This protein binds this small molecule.
Small molecule (SMILES): CC(=O)N[C@@H]1[C@@H](O)[C@H](O)[C@@H](CO)O[C@H]1O

Binding-site contacts:
Ligand atom C2 contacts residue ALA62 of chain 1.A at 4.1 Å (hydrophobic).
Ligand atom C5 contacts residue ALA62 of chain 1.A at 3.7 Å (hydrophobic).
Ligand atom N2 contacts residue ASN61 of chain 1.A at 2.7 Å (h-bond).
Ligand atom C1 contacts residue ASN61 of chain 1.A at 1.4 Å.
Ligand atom C1 contacts residue ALA62 of chain 1.A at 3.6 Å (hydrophobic).
Ligand atom C6 contacts residue ALA62 of chain 1.A at 3.8 Å (hydrophobic).
Ligand atom C4 contacts residue ALA62 of chain 1.A at 3.8 Å (hydrophobic).
Ligand atom C2 contacts residue ASN28 of chain 1.A at 4.5 Å.
Ligand atom O7 contacts residue ASN61 of chain 1.A at 4.3 Å.
Ligand atom C4 contacts residue ASN61 of chain 1.A at 4.1 Å.
Ligand atom C2 contacts residue ASN61 of chain 1.A at 2.5 Å.
Ligand atom O5 contacts residue ALA62 of chain 1.A at 3.0 Å (h-bond).
Ligand atom C7 contacts residue ASN61 of chain 1.A at 3.7 Å.
Ligand atom C8 contacts residue ASN61 of chain 1.A at 4.5 Å.
Ligand atom O5 contacts residue ASN61 of chain 1.A at 2.3 Å (h-bond).
Ligand atom C3 contacts residue ALA62 of chain 1.A at 4.5 Å (hydrophobic).
Ligand atom C5 contacts residue ASN61 of chain 1.A at 3.7 Å.
Ligand atom C3 contacts residue ASN61 of chain 1.A at 3.8 Å.

Sequence of chain 1.A:
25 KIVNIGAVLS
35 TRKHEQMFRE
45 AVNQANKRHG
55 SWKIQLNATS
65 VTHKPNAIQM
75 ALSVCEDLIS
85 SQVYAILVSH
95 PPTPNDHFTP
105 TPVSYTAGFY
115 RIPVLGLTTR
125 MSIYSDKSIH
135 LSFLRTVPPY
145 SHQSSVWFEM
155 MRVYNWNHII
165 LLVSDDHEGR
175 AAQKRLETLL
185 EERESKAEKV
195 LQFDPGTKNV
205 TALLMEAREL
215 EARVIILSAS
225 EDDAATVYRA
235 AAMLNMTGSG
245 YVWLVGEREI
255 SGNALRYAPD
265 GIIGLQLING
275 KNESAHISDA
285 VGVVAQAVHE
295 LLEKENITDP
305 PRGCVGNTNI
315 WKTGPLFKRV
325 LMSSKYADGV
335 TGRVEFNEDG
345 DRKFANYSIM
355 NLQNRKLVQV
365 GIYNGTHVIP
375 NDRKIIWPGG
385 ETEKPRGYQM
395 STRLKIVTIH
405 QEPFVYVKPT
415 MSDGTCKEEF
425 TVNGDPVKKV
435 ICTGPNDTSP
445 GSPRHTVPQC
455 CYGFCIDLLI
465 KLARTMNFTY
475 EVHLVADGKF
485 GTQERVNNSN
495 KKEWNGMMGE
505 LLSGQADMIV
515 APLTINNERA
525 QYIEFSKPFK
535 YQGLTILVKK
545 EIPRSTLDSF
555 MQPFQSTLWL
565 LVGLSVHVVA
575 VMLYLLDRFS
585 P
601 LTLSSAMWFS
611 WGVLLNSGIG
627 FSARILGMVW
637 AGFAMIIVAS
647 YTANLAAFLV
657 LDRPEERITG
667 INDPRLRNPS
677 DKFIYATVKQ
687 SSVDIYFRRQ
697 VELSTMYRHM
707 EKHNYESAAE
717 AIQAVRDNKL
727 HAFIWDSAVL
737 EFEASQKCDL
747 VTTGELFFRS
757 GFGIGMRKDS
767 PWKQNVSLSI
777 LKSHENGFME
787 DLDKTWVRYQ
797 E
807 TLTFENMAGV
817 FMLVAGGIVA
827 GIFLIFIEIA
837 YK